Binding-site contacts:
Ligand atom C6 contacts residue ASP140 of chain 1.A at 3.3 Å.
Ligand atom O4 contacts residue GLY15 of chain 1.A at 3.8 Å.
Ligand atom C5 contacts residue ASP140 of chain 1.A at 4.0 Å.
Ligand atom O4 contacts residue GLY16 of chain 1.A at 3.5 Å (h-bond).
Ligand atom O3 contacts residue GLY16 of chain 1.A at 2.9 Å (h-bond).
Ligand atom O2 contacts residue GLY136 of chain 1.A at 3.5 Å.
Ligand atom C14 contacts residue TYR137 of chain 1.A at 3.8 Å (hydrophobic).
Ligand atom O6 contacts residue GLY136 of chain 1.A at 3.1 Å (h-bond).
Ligand atom C13 contacts residue TYR137 of chain 1.A at 4.0 Å (hydrophobic).
Ligand atom BR contacts residue ARG60 of chain 1.A at 3.6 Å.
Ligand atom C6 contacts residue TYR138 of chain 1.A at 3.8 Å (hydrophobic).
Ligand atom C6 contacts residue TYR137 of chain 1.A at 3.7 Å (hydrophobic).
Ligand atom C5 contacts residue TYR137 of chain 1.A at 3.8 Å (hydrophobic).
Ligand atom C11 contacts residue TYR137 of chain 1.A at 3.4 Å (hydrophobic).
Ligand atom O4 contacts residue ASP140 of chain 1.A at 2.7 Å (salt-bridge).
Ligand atom C13 contacts residue ARG60 of chain 1.A at 3.7 Å.
Ligand atom C7 contacts residue TYR137 of chain 1.A at 3.6 Å (hydrophobic).
Ligand atom C12 contacts residue TYR137 of chain 1.A at 3.6 Å (hydrophobic).
Ligand atom C4 contacts residue GLY16 of chain 1.A at 3.5 Å.
Ligand atom O3 contacts residue GLY15 of chain 1.A at 3.9 Å.
Ligand atom O6 contacts residue TYR137 of chain 1.A at 2.9 Å (h-bond).
Ligand atom O5 contacts residue TYR137 of chain 1.A at 2.8 Å (h-bond).
Ligand atom C8 contacts residue TYR137 of chain 1.A at 3.4 Å (hydrophobic).
Ligand atom O2 contacts residue GLY16 of chain 1.A at 3.7 Å.
Ligand atom C10 contacts residue TYR137 of chain 1.A at 3.6 Å (hydrophobic).
Ligand atom C1 contacts residue TYR137 of chain 1.A at 3.7 Å (hydrophobic).
Ligand atom O4 contacts residue VAL92 of chain 1.A at 3.8 Å.
Ligand atom C9 contacts residue TYR137 of chain 1.A at 3.4 Å (hydrophobic).
Ligand atom C4 contacts residue ASP140 of chain 1.A at 3.4 Å.
Ligand atom O1 contacts residue TYR137 of chain 1.A at 3.9 Å.
Ligand atom C3 contacts residue GLY16 of chain 1.A at 3.9 Å.
Ligand atom CL contacts residue VAL92 of chain 1.A at 3.9 Å.
Ligand atom O6 contacts residue ASP140 of chain 1.A at 2.6 Å (salt-bridge).
Ligand atom O5 contacts residue GLY136 of chain 1.A at 3.4 Å.
Ligand atom N1 contacts residue TYR137 of chain 1.A at 3.1 Å (h-bond).
Ligand atom C14 contacts residue ARG60 of chain 1.A at 3.7 Å.
Ligand atom C1 contacts residue GLY136 of chain 1.A at 4.1 Å.
Ligand atom CL contacts residue TYR137 of chain 1.A at 4.0 Å.
Ligand atom O6 contacts residue TYR138 of chain 1.A at 2.9 Å (h-bond).
Ligand atom CL contacts residue TYR138 of chain 1.A at 4.1 Å.

A small-molecule ligand and the protein it binds are described below.
Small molecule (SMILES): OC[C@H]1O[C@H](Oc2c[nH]c3ccc(Br)c(Cl)c23)[C@@H](O)[C@@H](O)[C@@H]1O

Sequence of chain 1.A:
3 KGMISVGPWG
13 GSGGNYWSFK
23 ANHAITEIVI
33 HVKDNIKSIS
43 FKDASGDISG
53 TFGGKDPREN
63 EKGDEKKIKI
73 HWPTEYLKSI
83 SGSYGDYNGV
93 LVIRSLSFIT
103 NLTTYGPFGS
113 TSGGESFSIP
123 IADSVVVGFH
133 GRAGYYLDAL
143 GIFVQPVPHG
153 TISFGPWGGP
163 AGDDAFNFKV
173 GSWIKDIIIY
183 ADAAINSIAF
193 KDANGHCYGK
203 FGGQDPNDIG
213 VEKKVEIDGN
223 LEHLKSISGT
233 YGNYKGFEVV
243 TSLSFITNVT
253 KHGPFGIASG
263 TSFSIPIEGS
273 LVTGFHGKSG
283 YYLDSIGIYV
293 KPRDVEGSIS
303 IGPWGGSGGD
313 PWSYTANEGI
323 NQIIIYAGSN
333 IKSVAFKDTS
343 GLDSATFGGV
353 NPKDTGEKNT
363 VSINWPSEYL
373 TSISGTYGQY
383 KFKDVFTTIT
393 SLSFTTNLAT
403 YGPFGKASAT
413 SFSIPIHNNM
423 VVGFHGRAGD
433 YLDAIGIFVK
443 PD